Sequence of chain 1.B:
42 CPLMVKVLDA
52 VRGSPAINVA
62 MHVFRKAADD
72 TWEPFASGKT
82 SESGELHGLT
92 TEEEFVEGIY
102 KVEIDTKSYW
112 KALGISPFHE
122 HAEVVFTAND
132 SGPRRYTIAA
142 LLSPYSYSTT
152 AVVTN

This protein binds this small molecule.
Small molecule (SMILES): CC1(C)C=Cc2c(ccc3c2OC[C@@H](c2ccc(O)cc2O)C3)O1

Binding-site contacts:
Ligand atom C6 contacts residue GBJ1 of chain 2.D at 0.5 Å.
Ligand atom C19 contacts residue GBJ1 of chain 2.D at 0.6 Å.
Ligand atom C8 contacts residue ALA140 of chain 1.B at 3.4 Å (hydrophobic).
Ligand atom C14 contacts residue GBJ1 of chain 2.D at 0.2 Å.
Ligand atom C1 contacts residue THR151 of chain 1.B at 3.8 Å.
Ligand atom C13 contacts residue GBJ1 of chain 2.D at 0.2 Å.
Ligand atom O1 contacts residue LEU49 of chain 2.B at 3.6 Å.
Ligand atom O1 contacts residue ALA140 of chain 2.B at 3.7 Å.
Ligand atom C15 contacts residue LYS47 of chain 1.B at 3.5 Å.
Ligand atom C15 contacts residue GBJ1 of chain 2.D at 0.6 Å.
Ligand atom C16 contacts residue LYS47 of chain 1.B at 3.4 Å.
Ligand atom C7 contacts residue ALA141 of chain 1.B at 3.6 Å (hydrophobic).
Ligand atom C18 contacts residue LYS47 of chain 2.B at 3.6 Å.
Ligand atom O1 contacts residue GBJ1 of chain 2.D at 0.3 Å.
Ligand atom C19 contacts residue LYS47 of chain 2.B at 3.4 Å.
Ligand atom O4 contacts residue GBJ1 of chain 2.D at 0.8 Å.
Ligand atom O3 contacts residue GBJ1 of chain 2.D at 1.7 Å.
Ligand atom C18 contacts residue GBJ1 of chain 2.D at 0.5 Å.
Ligand atom O4 contacts residue LEU142 of chain 1.B at 3.5 Å.
Ligand atom C2 contacts residue GBJ1 of chain 2.D at 0.2 Å.
Ligand atom C9 contacts residue GBJ1 of chain 2.D at 0.3 Å.
Ligand atom C5 contacts residue GBJ1 of chain 2.D at 0.3 Å.
Ligand atom C12 contacts residue GBJ1 of chain 2.D at 1.0 Å.
Ligand atom C11 contacts residue GBJ1 of chain 2.D at 0.2 Å.
Ligand atom C8 contacts residue LEU49 of chain 1.B at 3.5 Å (hydrophobic).
Ligand atom C8 contacts residue GBJ1 of chain 2.D at 1.4 Å.
Ligand atom C9 contacts residue ALA140 of chain 1.B at 3.5 Å (hydrophobic).
Ligand atom C17 contacts residue GBJ1 of chain 2.D at 0.5 Å.
Ligand atom C1 contacts residue GBJ1 of chain 2.D at 1.7 Å.
Ligand atom C10 contacts residue GBJ1 of chain 2.D at 0.2 Å.
Ligand atom C1 contacts residue LEU142 of chain 2.B at 3.5 Å (hydrophobic).
Ligand atom C4 contacts residue GBJ1 of chain 2.D at 0.5 Å.
Ligand atom C20 contacts residue SER149 of chain 2.B at 3.6 Å.
Ligand atom C16 contacts residue GBJ1 of chain 2.D at 0.9 Å.
Ligand atom C3 contacts residue GBJ1 of chain 2.D at 0.8 Å.
Ligand atom C7 contacts residue GBJ1 of chain 2.D at 1.2 Å.
Ligand atom O2 contacts residue LYS47 of chain 2.B at 3.2 Å.
Ligand atom C20 contacts residue GBJ1 of chain 2.D at 0.9 Å.
Ligand atom C3 contacts residue LEU142 of chain 2.B at 3.6 Å (hydrophobic).
Ligand atom O2 contacts residue GBJ1 of chain 2.D at 1.2 Å.

Sequence of chain 2.B:
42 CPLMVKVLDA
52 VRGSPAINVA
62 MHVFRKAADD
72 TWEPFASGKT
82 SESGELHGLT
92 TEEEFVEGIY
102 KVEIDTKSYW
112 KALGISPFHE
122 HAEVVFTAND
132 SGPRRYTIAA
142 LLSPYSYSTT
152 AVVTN